Sequence of chain 1.C:
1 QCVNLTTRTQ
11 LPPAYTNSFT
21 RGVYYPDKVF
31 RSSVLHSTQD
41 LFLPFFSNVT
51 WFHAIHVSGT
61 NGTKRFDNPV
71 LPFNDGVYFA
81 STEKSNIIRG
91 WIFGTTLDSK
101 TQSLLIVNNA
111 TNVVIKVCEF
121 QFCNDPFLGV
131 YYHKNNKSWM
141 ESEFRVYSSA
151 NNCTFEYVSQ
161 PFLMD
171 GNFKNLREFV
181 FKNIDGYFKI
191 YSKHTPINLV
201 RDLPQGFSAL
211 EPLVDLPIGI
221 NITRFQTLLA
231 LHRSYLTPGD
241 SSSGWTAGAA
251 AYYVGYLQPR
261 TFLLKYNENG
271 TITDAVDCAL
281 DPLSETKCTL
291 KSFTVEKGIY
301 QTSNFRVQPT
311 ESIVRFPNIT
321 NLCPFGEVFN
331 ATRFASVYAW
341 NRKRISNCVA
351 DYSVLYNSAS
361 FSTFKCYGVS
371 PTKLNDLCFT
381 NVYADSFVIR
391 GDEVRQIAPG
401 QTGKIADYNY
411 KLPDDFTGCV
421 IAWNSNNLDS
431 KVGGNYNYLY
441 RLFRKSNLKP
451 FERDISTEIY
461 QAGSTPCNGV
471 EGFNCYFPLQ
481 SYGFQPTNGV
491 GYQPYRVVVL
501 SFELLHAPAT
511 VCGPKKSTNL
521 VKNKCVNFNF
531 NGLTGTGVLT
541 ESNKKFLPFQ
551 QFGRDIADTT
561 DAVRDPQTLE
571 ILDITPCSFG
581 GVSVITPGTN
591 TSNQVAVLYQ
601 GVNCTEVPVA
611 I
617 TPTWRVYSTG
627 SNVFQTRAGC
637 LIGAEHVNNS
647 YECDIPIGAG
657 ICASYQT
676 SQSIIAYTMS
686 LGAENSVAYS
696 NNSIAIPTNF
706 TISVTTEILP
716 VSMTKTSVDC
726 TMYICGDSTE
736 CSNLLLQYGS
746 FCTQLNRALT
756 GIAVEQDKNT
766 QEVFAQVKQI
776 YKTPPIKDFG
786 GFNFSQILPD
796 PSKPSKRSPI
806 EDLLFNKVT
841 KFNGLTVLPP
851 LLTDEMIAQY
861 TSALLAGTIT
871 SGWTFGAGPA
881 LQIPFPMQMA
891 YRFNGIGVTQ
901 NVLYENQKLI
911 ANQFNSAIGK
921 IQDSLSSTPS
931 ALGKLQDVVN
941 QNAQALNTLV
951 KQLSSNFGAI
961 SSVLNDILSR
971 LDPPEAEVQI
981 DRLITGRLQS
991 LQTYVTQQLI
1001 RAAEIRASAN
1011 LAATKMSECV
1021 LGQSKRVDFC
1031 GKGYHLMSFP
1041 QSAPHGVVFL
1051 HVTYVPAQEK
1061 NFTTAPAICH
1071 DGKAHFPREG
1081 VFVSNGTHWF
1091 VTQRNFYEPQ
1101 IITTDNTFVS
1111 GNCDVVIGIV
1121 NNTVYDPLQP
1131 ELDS

The protein below binds the small molecule below.
Small molecule (SMILES): CC(=O)N[C@@H]1[C@@H](O)[C@H](O)[C@@H](CO)O[C@H]1O

Binding-site contacts:
Ligand atom C8 contacts residue VAL643 of chain 1.C at 3.7 Å (hydrophobic).
Ligand atom C3 contacts residue ASN644 of chain 1.C at 3.8 Å.
Ligand atom N2 contacts residue ASN644 of chain 1.C at 2.9 Å (h-bond).
Ligand atom C1 contacts residue ASN644 of chain 1.C at 1.4 Å.
Ligand atom O5 contacts residue ASN644 of chain 1.C at 2.4 Å (h-bond).
Ligand atom O7 contacts residue VAL643 of chain 1.C at 4.4 Å.
Ligand atom C2 contacts residue ASN644 of chain 1.C at 2.5 Å.
Ligand atom C7 contacts residue ASN644 of chain 1.C at 3.1 Å.
Ligand atom C5 contacts residue ASN644 of chain 1.C at 3.7 Å.
Ligand atom O7 contacts residue ASN644 of chain 1.C at 2.9 Å (h-bond).
Ligand atom C7 contacts residue VAL643 of chain 1.C at 4.3 Å (hydrophobic).
Ligand atom C8 contacts residue HIS642 of chain 1.C at 3.4 Å.
Ligand atom C8 contacts residue ASN644 of chain 1.C at 3.7 Å.
Ligand atom C4 contacts residue ASN644 of chain 1.C at 4.2 Å.